A protein and the small-molecule ligand that binds it are described below.
Small molecule (SMILES): CC[C@H](C)[C@H](NC(=O)[C@@H](N)CCCCN)C(=O)N[C@@H](CC(C)C)C(=O)N[C@@H](Cc1cnc[nH]1)C(=O)N[C@@H](CCCN=C(N)N)C(=O)N[C@@H](CC(C)C)C(=O)N[C@@H](CC(C)C)C(=O)N[C@@H](CCC(N)=O)C(=O)N[C@H](C=O)CC(=O)O

Sequence of chain 1.B:
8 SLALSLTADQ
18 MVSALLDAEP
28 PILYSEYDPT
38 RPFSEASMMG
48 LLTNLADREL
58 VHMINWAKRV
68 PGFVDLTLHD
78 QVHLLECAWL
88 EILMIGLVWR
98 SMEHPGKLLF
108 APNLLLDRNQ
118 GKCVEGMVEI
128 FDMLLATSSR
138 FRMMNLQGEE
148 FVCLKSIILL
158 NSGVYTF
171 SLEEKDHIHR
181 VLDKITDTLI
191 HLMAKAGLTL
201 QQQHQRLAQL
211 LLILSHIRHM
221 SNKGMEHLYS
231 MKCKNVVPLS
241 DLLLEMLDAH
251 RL

Binding-site contacts:
Ligand atom CG1 contacts residue GLU245 of chain 1.B at 3.5 Å.
Ligand atom CE contacts residue GLU83 of chain 1.B at 3.4 Å.
Ligand atom CD1 contacts residue VAL79 of chain 1.B at 3.8 Å (hydrophobic).
Ligand atom NE2 contacts residue VAL79 of chain 1.B at 3.8 Å.
Ligand atom C contacts residue LYS65 of chain 1.B at 3.6 Å.
Ligand atom N contacts residue GLU245 of chain 1.B at 2.8 Å (salt-bridge).
Ligand atom C contacts residue GLU245 of chain 1.B at 3.6 Å.
Ligand atom CA contacts residue GLU245 of chain 1.B at 3.7 Å.
Ligand atom C contacts residue LYS65 of chain 1.B at 3.4 Å.
Ligand atom CE1 contacts residue LEU75 of chain 1.B at 3.4 Å (hydrophobic).
Ligand atom CD2 contacts residue MET246 of chain 1.B at 3.9 Å (hydrophobic).
Ligand atom O contacts residue ILE61 of chain 1.B at 4.1 Å.
Ligand atom N contacts residue GLU245 of chain 1.B at 4.0 Å.
Ligand atom CG contacts residue ILE61 of chain 1.B at 3.9 Å (hydrophobic).
Ligand atom NZ contacts residue GLU83 of chain 1.B at 2.9 Å (salt-bridge).
Ligand atom CD2 contacts residue VAL79 of chain 1.B at 3.6 Å (hydrophobic).
Ligand atom NE2 contacts residue LEU75 of chain 1.B at 3.9 Å.
Ligand atom CB contacts residue ILE61 of chain 1.B at 4.1 Å (hydrophobic).
Ligand atom CG contacts residue LEU75 of chain 1.B at 3.9 Å (hydrophobic).
Ligand atom CD1 contacts residue LEU82 of chain 1.B at 3.8 Å (hydrophobic).
Ligand atom CB contacts residue LEU242 of chain 1.B at 3.8 Å (hydrophobic).
Ligand atom NZ contacts residue VAL79 of chain 1.B at 3.8 Å.
Ligand atom CG2 contacts residue LEU242 of chain 1.B at 4.0 Å (hydrophobic).
Ligand atom O contacts residue LYS65 of chain 1.B at 2.8 Å (salt-bridge).
Ligand atom O contacts residue LYS65 of chain 1.B at 3.1 Å (salt-bridge).
Ligand atom CD contacts residue GLU83 of chain 1.B at 3.7 Å.
Ligand atom ND1 contacts residue LEU75 of chain 1.B at 3.4 Å.
Ligand atom CB contacts residue LEU75 of chain 1.B at 3.9 Å (hydrophobic).
Ligand atom CB contacts residue GLU245 of chain 1.B at 3.6 Å.
Ligand atom CA contacts residue GLU245 of chain 1.B at 3.5 Å.
Ligand atom CD1 contacts residue ILE61 of chain 1.B at 3.6 Å (hydrophobic).
Ligand atom CB contacts residue GLU245 of chain 1.B at 3.9 Å.
Ligand atom CD2 contacts residue VAL79 of chain 1.B at 3.6 Å (hydrophobic).
Ligand atom CD1 contacts residue LEU242 of chain 1.B at 3.6 Å (hydrophobic).
Ligand atom CD1 contacts residue LEU242 of chain 1.B at 3.8 Å (hydrophobic).
Ligand atom CA contacts residue LYS65 of chain 1.B at 3.7 Å.
Ligand atom CD2 contacts residue GLU83 of chain 1.B at 3.6 Å.
Ligand atom CD2 contacts residue LEU82 of chain 1.B at 3.8 Å (hydrophobic).
Ligand atom CD1 contacts residue ASP241 of chain 1.B at 3.5 Å.
Ligand atom CD2 contacts residue ILE61 of chain 1.B at 3.7 Å (hydrophobic).